This protein binds this small molecule.
Small molecule (SMILES): CSC[C@H]1O[C@@H](n2ccc3c(N)ncnc32)[C@H](O)[C@@H]1O

Sequence of chain 1.A:
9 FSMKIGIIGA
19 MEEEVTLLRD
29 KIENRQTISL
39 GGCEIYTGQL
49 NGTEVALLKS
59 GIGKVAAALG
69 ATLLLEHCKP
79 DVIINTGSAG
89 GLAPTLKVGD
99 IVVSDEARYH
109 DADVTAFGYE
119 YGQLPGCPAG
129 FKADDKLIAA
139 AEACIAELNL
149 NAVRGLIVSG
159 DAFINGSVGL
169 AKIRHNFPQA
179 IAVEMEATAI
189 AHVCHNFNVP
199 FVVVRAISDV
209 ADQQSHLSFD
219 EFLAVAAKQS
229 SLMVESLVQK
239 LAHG

Binding-site contacts:
Ligand atom O2' contacts residue ARG203 of chain 1.B at 3.6 Å (salt-bridge).
Ligand atom N6 contacts residue ASP207 of chain 1.B at 2.9 Å (salt-bridge).
Ligand atom C4' contacts residue MET19 of chain 1.B at 3.6 Å (hydrophobic).
Ligand atom C3' contacts residue GLU184 of chain 1.B at 3.3 Å.
Ligand atom N3 contacts residue GLU182 of chain 1.B at 3.4 Å.
Ligand atom N6 contacts residue GLY88 of chain 1.B at 3.7 Å.
Ligand atom C5 contacts residue GLY88 of chain 1.B at 3.7 Å.
Ligand atom C8 contacts residue SER206 of chain 1.B at 3.6 Å.
Ligand atom C7 contacts residue ALA87 of chain 1.B at 3.4 Å (hydrophobic).
Ligand atom CS contacts residue ILE60 of chain 1.B at 3.5 Å (hydrophobic).
Ligand atom C6 contacts residue PHE161 of chain 1.B at 3.5 Å (hydrophobic).
Ligand atom O4' contacts residue SER86 of chain 1.B at 3.4 Å (h-bond).
Ligand atom C8 contacts residue PHE217 of chain 1.B at 3.8 Å (hydrophobic).
Ligand atom O4' contacts residue MET19 of chain 1.B at 3.4 Å.
Ligand atom S5' contacts residue MET183 of chain 1.B at 3.5 Å (h-bond).
Ligand atom O4' contacts residue PHE217 of chain 1.B at 3.5 Å.
Ligand atom O2' contacts residue GLU184 of chain 1.B at 2.6 Å (salt-bridge).
Ligand atom C7 contacts residue GLY88 of chain 1.B at 3.3 Å.
Ligand atom C7 contacts residue SER206 of chain 1.B at 3.6 Å.
Ligand atom C2' contacts residue MET183 of chain 1.B at 3.4 Å (hydrophobic).
Ligand atom C2 contacts residue PHE161 of chain 1.B at 3.6 Å (hydrophobic).
Ligand atom C1' contacts residue SER86 of chain 1.B at 3.6 Å.
Ligand atom C5' contacts residue PHE161 of chain 1.B at 3.6 Å (hydrophobic).
Ligand atom C3' contacts residue MET183 of chain 1.B at 3.7 Å (hydrophobic).
Ligand atom N1 contacts residue PHE161 of chain 1.B at 3.6 Å.
Ligand atom C8 contacts residue SER86 of chain 1.B at 3.6 Å.
Ligand atom C2 contacts residue ALA160 of chain 1.B at 3.5 Å (hydrophobic).
Ligand atom N1 contacts residue ILE162 of chain 1.B at 2.9 Å (h-bond).
Ligand atom N6 contacts residue ILE162 of chain 1.B at 3.2 Å (h-bond).
Ligand atom C2 contacts residue ILE162 of chain 1.B at 3.2 Å (hydrophobic).
Ligand atom N3 contacts residue MET183 of chain 1.B at 3.5 Å.
Ligand atom O3' contacts residue GLU184 of chain 1.B at 2.6 Å (salt-bridge).
Ligand atom O3' contacts residue ILE60 of chain 1.B at 3.6 Å.
Ligand atom C8 contacts residue ALA87 of chain 1.B at 3.5 Å (hydrophobic).
Ligand atom C5 contacts residue PHE161 of chain 1.B at 3.5 Å (hydrophobic).
Ligand atom C7 contacts residue ASP207 of chain 1.B at 3.0 Å.
Ligand atom O3' contacts residue ALA18 of chain 1.B at 3.6 Å.
Ligand atom O2' contacts residue GLU182 of chain 1.B at 3.4 Å.
Ligand atom N6 contacts residue PHE161 of chain 1.B at 3.7 Å.
Ligand atom O2' contacts residue MET183 of chain 1.B at 2.7 Å (h-bond).

Sequence of chain 1.B:
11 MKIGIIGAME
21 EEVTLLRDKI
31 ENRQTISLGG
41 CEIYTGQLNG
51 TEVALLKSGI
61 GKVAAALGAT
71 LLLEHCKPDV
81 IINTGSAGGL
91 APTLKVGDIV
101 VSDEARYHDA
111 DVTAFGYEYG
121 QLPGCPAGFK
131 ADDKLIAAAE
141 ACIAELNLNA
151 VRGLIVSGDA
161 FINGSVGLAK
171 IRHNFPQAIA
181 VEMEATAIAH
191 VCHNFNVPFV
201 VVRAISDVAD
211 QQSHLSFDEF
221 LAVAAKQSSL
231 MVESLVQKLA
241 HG